The protein below binds the small molecule below.
Small molecule (SMILES): O=S(=O)(O)c1cc(N=C=S)ccc1/C=C/c1ccc(N=C=S)cc1S(=O)(=O)O

Sequence of chain 1.A:
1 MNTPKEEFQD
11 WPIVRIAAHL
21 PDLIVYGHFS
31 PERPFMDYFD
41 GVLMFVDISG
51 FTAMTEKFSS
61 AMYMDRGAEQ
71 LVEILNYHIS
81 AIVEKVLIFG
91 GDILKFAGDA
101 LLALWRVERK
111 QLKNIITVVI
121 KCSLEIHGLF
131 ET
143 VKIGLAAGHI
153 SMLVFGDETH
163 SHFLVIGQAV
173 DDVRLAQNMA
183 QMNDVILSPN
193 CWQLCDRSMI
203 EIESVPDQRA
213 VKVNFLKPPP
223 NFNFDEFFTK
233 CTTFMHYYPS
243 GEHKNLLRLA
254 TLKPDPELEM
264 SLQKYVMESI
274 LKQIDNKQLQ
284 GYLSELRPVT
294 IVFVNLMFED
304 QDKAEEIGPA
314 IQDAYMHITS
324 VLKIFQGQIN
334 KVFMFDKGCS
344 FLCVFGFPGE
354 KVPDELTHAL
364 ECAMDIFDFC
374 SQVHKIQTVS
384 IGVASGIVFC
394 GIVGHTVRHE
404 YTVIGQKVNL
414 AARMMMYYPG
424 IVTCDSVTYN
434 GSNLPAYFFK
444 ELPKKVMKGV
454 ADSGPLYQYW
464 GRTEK

Sequence of chain 2.A:
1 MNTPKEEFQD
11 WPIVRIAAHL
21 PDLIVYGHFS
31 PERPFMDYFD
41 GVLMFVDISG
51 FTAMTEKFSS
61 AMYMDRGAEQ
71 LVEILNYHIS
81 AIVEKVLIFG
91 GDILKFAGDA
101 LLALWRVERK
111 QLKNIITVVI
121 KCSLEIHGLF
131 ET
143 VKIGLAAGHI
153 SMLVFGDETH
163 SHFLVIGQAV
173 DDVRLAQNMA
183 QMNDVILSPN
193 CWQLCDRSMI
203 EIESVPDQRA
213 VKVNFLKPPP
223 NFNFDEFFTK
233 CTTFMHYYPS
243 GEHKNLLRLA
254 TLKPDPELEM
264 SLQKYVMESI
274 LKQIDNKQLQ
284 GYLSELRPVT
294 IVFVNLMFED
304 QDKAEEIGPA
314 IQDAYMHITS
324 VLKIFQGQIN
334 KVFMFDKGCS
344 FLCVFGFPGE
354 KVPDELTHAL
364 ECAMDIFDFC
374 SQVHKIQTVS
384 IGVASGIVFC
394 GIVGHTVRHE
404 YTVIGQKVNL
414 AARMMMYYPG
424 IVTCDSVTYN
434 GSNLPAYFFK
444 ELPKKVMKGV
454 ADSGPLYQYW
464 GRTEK

Binding-site contacts:
Ligand atom CAE contacts residue TYR63 of chain 2.A at 3.5 Å (hydrophobic).
Ligand atom CBA contacts residue GLU260 of chain 1.A at 4.0 Å.
Ligand atom SAU contacts residue HIS78 of chain 2.A at 3.4 Å.
Ligand atom SAB contacts residue TYR63 of chain 2.A at 3.6 Å.
Ligand atom CAT contacts residue PHE51 of chain 2.A at 3.4 Å (hydrophobic).
Ligand atom CAL contacts residue PRO259 of chain 1.A at 3.8 Å (hydrophobic).
Ligand atom NAS contacts residue PHE51 of chain 2.A at 3.3 Å.
Ligand atom CAO contacts residue ILE74 of chain 2.A at 3.9 Å (hydrophobic).
Ligand atom NAZ contacts residue MET263 of chain 1.A at 3.9 Å.
Ligand atom CAJ contacts residue TYR63 of chain 2.A at 3.5 Å (hydrophobic).
Ligand atom CAH contacts residue MET263 of chain 1.A at 3.8 Å (hydrophobic).
Ligand atom OAC contacts residue TYR63 of chain 2.A at 2.7 Å (h-bond).
Ligand atom CAR contacts residue PHE58 of chain 2.A at 3.8 Å (hydrophobic).
Ligand atom CAG contacts residue MET263 of chain 1.A at 3.7 Å (hydrophobic).
Ligand atom CAM contacts residue PRO259 of chain 1.A at 3.9 Å (hydrophobic).
Ligand atom CAF contacts residue MET62 of chain 2.A at 3.8 Å (hydrophobic).
Ligand atom CAQ contacts residue PHE58 of chain 2.A at 3.7 Å (hydrophobic).
Ligand atom OAA contacts residue LYS57 of chain 2.A at 3.2 Å.
Ligand atom OAD contacts residue LYS57 of chain 2.A at 3.2 Å.
Ligand atom CAP contacts residue ILE74 of chain 2.A at 4.0 Å (hydrophobic).
Ligand atom SBB contacts residue GLU260 of chain 1.A at 3.0 Å (salt-bridge).
Ligand atom SAU contacts residue PHE51 of chain 2.A at 3.7 Å.
Ligand atom CAQ contacts residue MET54 of chain 2.A at 3.8 Å (hydrophobic).
Ligand atom CAR contacts residue MET54 of chain 2.A at 3.9 Å (hydrophobic).
Ligand atom OAC contacts residue LYS57 of chain 2.A at 3.8 Å.
Ligand atom OAY contacts residue PRO259 of chain 1.A at 3.4 Å.
Ligand atom OAC contacts residue MET54 of chain 2.A at 3.8 Å.
Ligand atom CAT contacts residue HIS78 of chain 2.A at 4.1 Å.
Ligand atom SAU contacts residue ILE48 of chain 2.A at 4.1 Å.
Ligand atom NAS contacts residue ILE74 of chain 2.A at 4.1 Å.
Ligand atom NAZ contacts residue MET62 of chain 2.A at 3.8 Å.
Ligand atom CAK contacts residue TYR63 of chain 2.A at 3.5 Å (hydrophobic).
Ligand atom CAH contacts residue GLU260 of chain 1.A at 3.5 Å.
Ligand atom OAD contacts residue MET54 of chain 2.A at 3.9 Å.
Ligand atom SAB contacts residue LYS57 of chain 2.A at 3.6 Å.
Ligand atom CAQ contacts residue ILE74 of chain 2.A at 4.1 Å (hydrophobic).
Ligand atom CAG contacts residue MET62 of chain 2.A at 4.2 Å (hydrophobic).
Ligand atom CAI contacts residue GLU260 of chain 1.A at 4.0 Å.
Ligand atom CAF contacts residue TYR63 of chain 2.A at 4.2 Å (hydrophobic).
Ligand atom CAF contacts residue MET263 of chain 1.A at 4.1 Å (hydrophobic).